Sequence of chain 3.A:
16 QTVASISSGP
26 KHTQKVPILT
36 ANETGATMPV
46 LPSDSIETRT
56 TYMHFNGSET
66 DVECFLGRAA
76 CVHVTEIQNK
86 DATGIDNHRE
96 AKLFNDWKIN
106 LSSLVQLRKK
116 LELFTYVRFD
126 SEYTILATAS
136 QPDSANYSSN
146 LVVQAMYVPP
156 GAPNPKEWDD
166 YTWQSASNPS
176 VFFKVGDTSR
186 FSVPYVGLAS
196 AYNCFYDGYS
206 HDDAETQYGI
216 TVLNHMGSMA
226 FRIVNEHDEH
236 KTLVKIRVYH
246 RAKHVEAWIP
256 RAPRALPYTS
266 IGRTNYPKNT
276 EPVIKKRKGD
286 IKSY

Binding-site contacts:
Ligand atom C08 contacts residue TYR128 of chain 3.A at 3.3 Å (hydrophobic).
Ligand atom C17 contacts residue TYR152 of chain 3.A at 3.8 Å (hydrophobic).
Ligand atom C12 contacts residue TYR197 of chain 3.A at 3.5 Å (hydrophobic).
Ligand atom C11 contacts residue TYR197 of chain 3.A at 3.5 Å (hydrophobic).
Ligand atom C15 contacts residue TYR197 of chain 3.A at 3.8 Å (hydrophobic).
Ligand atom C06 contacts residue TYR128 of chain 3.A at 3.4 Å (hydrophobic).
Ligand atom C05 contacts residue TYR128 of chain 3.A at 3.8 Å (hydrophobic).
Ligand atom N22 contacts residue TYR152 of chain 3.A at 3.3 Å (h-bond).
Ligand atom C14 contacts residue TYR197 of chain 3.A at 3.7 Å (hydrophobic).
Ligand atom C06 contacts residue ILE104 of chain 3.A at 3.5 Å (hydrophobic).
Ligand atom C21 contacts residue TYR152 of chain 3.A at 3.6 Å (hydrophobic).
Ligand atom C19 contacts residue TYR152 of chain 3.A at 3.9 Å (hydrophobic).
Ligand atom C09 contacts residue MET221 of chain 3.A at 3.9 Å (hydrophobic).
Ligand atom O16 contacts residue TYR128 of chain 3.A at 2.9 Å (h-bond).
Ligand atom O23 contacts residue VAL191 of chain 3.A at 3.9 Å.
Ligand atom C07 contacts residue TYR128 of chain 3.A at 2.9 Å (hydrophobic).
Ligand atom C10 contacts residue MET221 of chain 3.A at 3.9 Å (hydrophobic).
Ligand atom N13 contacts residue TYR197 of chain 3.A at 3.4 Å.
Ligand atom O02 contacts residue TYR128 of chain 3.A at 3.8 Å.
Ligand atom C15 contacts residue TYR128 of chain 3.A at 3.1 Å (hydrophobic).
Ligand atom O24 contacts residue VAL191 of chain 3.A at 3.1 Å.
Ligand atom O23 contacts residue TYR152 of chain 3.A at 3.0 Å (h-bond).
Ligand atom C08 contacts residue TYR197 of chain 3.A at 3.9 Å (hydrophobic).
Ligand atom C03 contacts residue TYR128 of chain 3.A at 3.7 Å (hydrophobic).
Ligand atom O02 contacts residue MET224 of chain 3.A at 3.5 Å.
Ligand atom C14 contacts residue LEU106 of chain 3.A at 3.5 Å (hydrophobic).
Ligand atom O02 contacts residue PHE186 of chain 3.A at 4.0 Å.
Ligand atom O24 contacts residue TYR152 of chain 3.A at 3.5 Å (h-bond).
Ligand atom C04 contacts residue TYR128 of chain 3.A at 3.4 Å (hydrophobic).
Ligand atom C15 contacts residue SER126 of chain 3.A at 3.5 Å.
Ligand atom O16 contacts residue VAL188 of chain 3.A at 3.8 Å.
Ligand atom C01 contacts residue TYR128 of chain 3.A at 2.9 Å (hydrophobic).
Ligand atom N22 contacts residue VAL191 of chain 3.A at 3.9 Å.
Ligand atom O20 contacts residue TYR152 of chain 3.A at 3.7 Å.
Ligand atom C18 contacts residue TYR152 of chain 3.A at 3.7 Å (hydrophobic).
Ligand atom C01 contacts residue MET224 of chain 3.A at 3.7 Å (hydrophobic).
Ligand atom N13 contacts residue GOL1 of chain 3.E at 3.7 Å.
Ligand atom C01 contacts residue PHE186 of chain 3.A at 2.8 Å (hydrophobic).
Ligand atom C10 contacts residue TYR197 of chain 3.A at 3.7 Å (hydrophobic).
Ligand atom O20 contacts residue PHE186 of chain 3.A at 3.8 Å.

The protein below binds the small molecule below.
Small molecule (SMILES): COc1cc(CC(=O)c2ccc(C#N)cc2)c([N+](=O)[O-])cc1OC

Sequence of chain 3.C:
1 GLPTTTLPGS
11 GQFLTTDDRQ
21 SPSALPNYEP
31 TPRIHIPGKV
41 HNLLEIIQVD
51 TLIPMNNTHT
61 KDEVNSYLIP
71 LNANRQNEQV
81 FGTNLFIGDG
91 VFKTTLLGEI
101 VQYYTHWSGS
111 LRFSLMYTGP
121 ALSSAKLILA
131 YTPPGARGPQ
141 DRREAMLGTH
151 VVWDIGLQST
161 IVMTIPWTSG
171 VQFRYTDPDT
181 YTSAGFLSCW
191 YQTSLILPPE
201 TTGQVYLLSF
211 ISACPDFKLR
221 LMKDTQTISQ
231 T